The protein below binds the small molecule below.
Small molecule (SMILES): Cc1cc2c(cc1NC1CNC1)N1C(=NNC(=O)[C@H]1C)CO2

Binding-site contacts:
Ligand atom C6 contacts residue LEU88 of chain 1.B at 3.6 Å (hydrophobic).
Ligand atom N8 contacts residue TYR87 of chain 1.B at 4.0 Å.
Ligand atom C12 contacts residue LEU138 of chain 1.B at 3.9 Å (hydrophobic).
Ligand atom N21 contacts residue ASP135 of chain 1.B at 2.6 Å (salt-bridge).
Ligand atom C22 contacts residue ASP135 of chain 1.B at 3.3 Å.
Ligand atom N8 contacts residue LEU88 of chain 1.B at 3.2 Å (h-bond).
Ligand atom O5 contacts residue PHE286 of chain 1.B at 4.0 Å.
Ligand atom C20 contacts residue PHE18 of chain 1.B at 3.9 Å (hydrophobic).
Ligand atom C10 contacts residue GLU86 of chain 1.B at 4.0 Å.
Ligand atom C19 contacts residue ASP149 of chain 1.B at 3.7 Å.
Ligand atom C3 contacts residue PHE286 of chain 1.B at 3.6 Å (hydrophobic).
Ligand atom C10 contacts residue LEU138 of chain 1.B at 3.9 Å (hydrophobic).
Ligand atom C4 contacts residue VAL21 of chain 1.B at 3.8 Å (hydrophobic).
Ligand atom N9 contacts residue LEU88 of chain 1.B at 4.0 Å.
Ligand atom C13 contacts residue ALA34 of chain 1.B at 4.0 Å (hydrophobic).
Ligand atom N9 contacts residue GLU86 of chain 1.B at 2.9 Å (salt-bridge).
Ligand atom C22 contacts residue LEU138 of chain 1.B at 3.5 Å (hydrophobic).
Ligand atom N21 contacts residue ASP149 of chain 1.B at 2.9 Å (salt-bridge).
Ligand atom C1 contacts residue PHE286 of chain 1.B at 3.7 Å (hydrophobic).
Ligand atom C6 contacts residue TYR87 of chain 1.B at 3.9 Å (hydrophobic).
Ligand atom N8 contacts residue GLU86 of chain 1.B at 3.2 Å (salt-bridge).
Ligand atom C16 contacts residue LEU138 of chain 1.B at 4.0 Å (hydrophobic).
Ligand atom C10 contacts residue MET85 of chain 1.B at 4.0 Å (hydrophobic).
Ligand atom C1 contacts residue PHE18 of chain 1.B at 3.9 Å (hydrophobic).
Ligand atom N18 contacts residue PHE18 of chain 1.B at 3.6 Å.
Ligand atom O11 contacts residue MET85 of chain 1.B at 3.6 Å.
Ligand atom N14 contacts residue LEU138 of chain 1.B at 3.7 Å.
Ligand atom N21 contacts residue ASN136 of chain 1.B at 3.6 Å.
Ligand atom C13 contacts residue VAL21 of chain 1.B at 3.6 Å (hydrophobic).
Ligand atom C7 contacts residue ALA34 of chain 1.B at 3.8 Å (hydrophobic).
Ligand atom O5 contacts residue LEU13 of chain 1.B at 3.7 Å.
Ligand atom O5 contacts residue VAL21 of chain 1.B at 3.8 Å.
Ligand atom C2 contacts residue PHE286 of chain 1.B at 3.8 Å (hydrophobic).
Ligand atom O11 contacts residue THR69 of chain 1.B at 4.0 Å.
Ligand atom C7 contacts residue LEU88 of chain 1.B at 4.0 Å (hydrophobic).
Ligand atom N8 contacts residue ALA34 of chain 1.B at 3.5 Å.
Ligand atom C20 contacts residue ASP149 of chain 1.B at 3.1 Å.
Ligand atom C20 contacts residue ASP135 of chain 1.B at 3.8 Å.
Ligand atom N9 contacts residue ALA34 of chain 1.B at 4.0 Å.
Ligand atom C22 contacts residue ASP149 of chain 1.B at 3.8 Å.

Sequence of chain 1.B:
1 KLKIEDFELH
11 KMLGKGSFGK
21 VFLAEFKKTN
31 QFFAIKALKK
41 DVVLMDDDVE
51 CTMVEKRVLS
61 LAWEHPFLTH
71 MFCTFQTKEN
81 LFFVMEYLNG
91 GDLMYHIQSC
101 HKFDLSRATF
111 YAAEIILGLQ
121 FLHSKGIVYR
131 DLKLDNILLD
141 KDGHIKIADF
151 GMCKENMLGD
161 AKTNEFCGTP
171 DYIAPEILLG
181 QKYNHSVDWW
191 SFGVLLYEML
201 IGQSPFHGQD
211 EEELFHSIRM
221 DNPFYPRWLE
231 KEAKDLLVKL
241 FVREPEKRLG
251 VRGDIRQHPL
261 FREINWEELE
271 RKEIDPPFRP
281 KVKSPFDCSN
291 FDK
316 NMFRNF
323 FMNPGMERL